Sequence of chain 1.A:
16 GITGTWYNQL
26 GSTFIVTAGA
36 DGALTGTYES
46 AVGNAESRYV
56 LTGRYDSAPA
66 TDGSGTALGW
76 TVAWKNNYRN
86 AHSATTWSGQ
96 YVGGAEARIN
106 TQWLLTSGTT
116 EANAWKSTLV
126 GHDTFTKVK

Binding-site contacts:
Ligand atom N16 contacts residue GLY48 of chain 1.A at 3.3 Å.
Ligand atom C5 contacts residue ASN23 of chain 1.A at 3.8 Å.
Ligand atom C10 contacts residue VAL47 of chain 1.A at 3.6 Å (hydrophobic).
Ligand atom O9 contacts residue SER27 of chain 1.A at 2.8 Å (h-bond).
Ligand atom S7 contacts residue TRP79 of chain 1.A at 3.8 Å.
Ligand atom O9 contacts residue ASN23 of chain 1.A at 3.0 Å (h-bond).
Ligand atom C5 contacts residue SER27 of chain 1.A at 3.7 Å.
Ligand atom O24 contacts residue SER112 of chain 1.A at 2.6 Å (h-bond).
Ligand atom C12 contacts residue GLY48 of chain 1.A at 3.5 Å.
Ligand atom C17 contacts residue ASN49 of chain 1.A at 3.3 Å.
Ligand atom C5 contacts residue ASP128 of chain 1.A at 3.7 Å.
Ligand atom C12 contacts residue VAL47 of chain 1.A at 3.7 Å (hydrophobic).
Ligand atom C18 contacts residue TRP120 of chain 3.B at 3.7 Å (hydrophobic).
Ligand atom N16 contacts residue ASN49 of chain 1.A at 2.5 Å (h-bond).
Ligand atom C13 contacts residue TRP79 of chain 1.A at 3.7 Å (hydrophobic).
Ligand atom C6 contacts residue TRP108 of chain 1.A at 3.4 Å (hydrophobic).
Ligand atom C14 contacts residue ASN49 of chain 1.A at 3.4 Å.
Ligand atom O23 contacts residue SER112 of chain 1.A at 3.3 Å (h-bond).
Ligand atom C11 contacts residue TRP79 of chain 1.A at 3.6 Å (hydrophobic).
Ligand atom S7 contacts residue THR90 of chain 1.A at 3.3 Å (h-bond).
Ligand atom N4 contacts residue VAL47 of chain 1.A at 3.4 Å.
Ligand atom C3 contacts residue TRP120 of chain 3.B at 3.7 Å (hydrophobic).
Ligand atom O15 contacts residue ALA86 of chain 1.A at 3.8 Å.
Ligand atom C8 contacts residue TRP120 of chain 3.B at 3.4 Å (hydrophobic).
Ligand atom O9 contacts residue ASP128 of chain 1.A at 3.8 Å.
Ligand atom N4 contacts residue SER45 of chain 1.A at 3.0 Å (h-bond).
Ligand atom O9 contacts residue TYR43 of chain 1.A at 2.5 Å (h-bond).
Ligand atom C22 contacts residue SER112 of chain 1.A at 3.0 Å.
Ligand atom C13 contacts residue ASN49 of chain 1.A at 3.5 Å.
Ligand atom C5 contacts residue LEU25 of chain 1.A at 3.8 Å (hydrophobic).
Ligand atom C10 contacts residue SER45 of chain 1.A at 3.3 Å.
Ligand atom N1 contacts residue ASP128 of chain 1.A at 2.8 Å (salt-bridge).
Ligand atom C5 contacts residue TYR43 of chain 1.A at 3.4 Å (hydrophobic).
Ligand atom C3 contacts residue VAL47 of chain 1.A at 3.5 Å (hydrophobic).
Ligand atom C2 contacts residue TRP108 of chain 1.A at 3.9 Å (hydrophobic).
Ligand atom C12 contacts residue ASN49 of chain 1.A at 3.5 Å.
Ligand atom C21 contacts residue SER112 of chain 1.A at 3.8 Å.
Ligand atom O9 contacts residue SER45 of chain 1.A at 3.8 Å.
Ligand atom O15 contacts residue SER88 of chain 1.A at 3.1 Å (h-bond).
Ligand atom C5 contacts residue SER45 of chain 1.A at 3.8 Å.

This protein binds this small molecule.
Small molecule (SMILES): O=C(O)CCCCCNC(=O)CCCC[C@@H]1SC[C@@H]2NC(=O)N[C@@H]21

Sequence of chain 3.B:
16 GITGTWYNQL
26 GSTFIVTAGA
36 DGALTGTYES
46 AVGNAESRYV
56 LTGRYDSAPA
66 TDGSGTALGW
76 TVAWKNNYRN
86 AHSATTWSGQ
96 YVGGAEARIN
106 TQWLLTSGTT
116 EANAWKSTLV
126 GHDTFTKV